A small-molecule ligand and the protein it binds are described below.
Small molecule (SMILES): CC(=O)N[C@H]1[C@H](O[C@H]2[C@H](O)[C@@H](NC(C)=O)CO[C@@H]2CO)O[C@H](CO)[C@@H](O)[C@@H]1O

Sequence of chain 1.E:
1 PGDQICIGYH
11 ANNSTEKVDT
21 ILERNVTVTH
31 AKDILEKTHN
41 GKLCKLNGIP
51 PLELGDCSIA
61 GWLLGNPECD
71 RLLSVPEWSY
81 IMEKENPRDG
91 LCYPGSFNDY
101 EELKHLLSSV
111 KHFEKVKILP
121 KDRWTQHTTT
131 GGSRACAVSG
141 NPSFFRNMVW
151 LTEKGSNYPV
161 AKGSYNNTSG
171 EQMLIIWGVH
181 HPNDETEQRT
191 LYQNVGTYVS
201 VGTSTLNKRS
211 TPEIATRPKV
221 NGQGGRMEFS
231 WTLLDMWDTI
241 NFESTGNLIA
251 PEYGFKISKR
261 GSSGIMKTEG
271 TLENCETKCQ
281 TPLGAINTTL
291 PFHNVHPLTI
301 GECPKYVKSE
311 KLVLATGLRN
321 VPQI

Sequence of chain 1.F:
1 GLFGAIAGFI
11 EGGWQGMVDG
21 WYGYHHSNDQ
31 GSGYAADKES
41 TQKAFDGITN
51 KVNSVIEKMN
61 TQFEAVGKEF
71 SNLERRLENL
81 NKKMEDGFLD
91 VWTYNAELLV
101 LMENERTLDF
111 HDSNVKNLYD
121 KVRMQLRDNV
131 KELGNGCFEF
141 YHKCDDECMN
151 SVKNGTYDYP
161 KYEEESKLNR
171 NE

Binding-site contacts:
Ligand atom C1 contacts residue GLN15 of chain 1.F at 4.4 Å.
Ligand atom C3 contacts residue ASN13 of chain 1.E at 3.6 Å.
Ligand atom C5 contacts residue ASN13 of chain 1.E at 3.6 Å.
Ligand atom O7 contacts residue ASN13 of chain 1.E at 3.5 Å (h-bond).
Ligand atom C1 contacts residue ASN13 of chain 1.E at 1.4 Å.
Ligand atom C4 contacts residue ASN13 of chain 1.E at 4.1 Å.
Ligand atom N2 contacts residue GLN15 of chain 1.F at 4.1 Å.
Ligand atom N2 contacts residue ASN13 of chain 1.E at 2.6 Å (h-bond).
Ligand atom C2 contacts residue ASN13 of chain 1.E at 2.2 Å.
Ligand atom C8 contacts residue ASN13 of chain 1.E at 4.1 Å.
Ligand atom C7 contacts residue ASN13 of chain 1.E at 3.2 Å.
Ligand atom O5 contacts residue ASN13 of chain 1.E at 2.4 Å (h-bond).